This protein binds this small molecule.
Small molecule (SMILES): CC(=O)N[C@H]1[C@H]([C@H](O)[C@H](O)CO)O[C@@](OC[C@H]2O[C@@H](O)[C@H](O)[C@@H](O)[C@H]2O)(C(=O)O)C[C@@H]1O

Sequence of chain 1.C:
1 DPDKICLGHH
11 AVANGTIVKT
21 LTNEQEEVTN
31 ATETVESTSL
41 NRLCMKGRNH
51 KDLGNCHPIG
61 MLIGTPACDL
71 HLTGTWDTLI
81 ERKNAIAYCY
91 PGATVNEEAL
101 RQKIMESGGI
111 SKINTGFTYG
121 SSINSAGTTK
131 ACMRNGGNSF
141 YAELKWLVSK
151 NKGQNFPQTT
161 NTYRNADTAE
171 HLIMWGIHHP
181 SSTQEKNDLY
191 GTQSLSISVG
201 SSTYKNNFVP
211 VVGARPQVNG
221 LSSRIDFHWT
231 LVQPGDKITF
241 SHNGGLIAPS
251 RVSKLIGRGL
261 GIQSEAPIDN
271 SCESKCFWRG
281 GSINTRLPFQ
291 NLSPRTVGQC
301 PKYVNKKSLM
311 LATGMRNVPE

Binding-site contacts:
Ligand atom O8 contacts residue SER223 of chain 1.C at 4.2 Å.
Ligand atom O1A contacts residue THR129 of chain 1.C at 2.9 Å (h-bond).
Ligand atom C8 contacts residue GLU185 of chain 1.C at 4.0 Å.
Ligand atom C4 contacts residue GLY220 of chain 1.C at 4.2 Å.
Ligand atom C11 contacts residue THR128 of chain 1.C at 3.2 Å.
Ligand atom O4 contacts residue GLY220 of chain 1.C at 3.1 Å (h-bond).
Ligand atom O9 contacts residue GLU185 of chain 1.C at 3.0 Å (salt-bridge).
Ligand atom O9 contacts residue HIS178 of chain 1.C at 3.5 Å (h-bond).
Ligand atom C5 contacts residue THR128 of chain 1.C at 3.7 Å.
Ligand atom C1 contacts residue LYS130 of chain 1.C at 3.6 Å.
Ligand atom O1B contacts residue ASN138 of chain 1.C at 3.7 Å.
Ligand atom C11 contacts residue GLY127 of chain 1.C at 3.5 Å.
Ligand atom N5 contacts residue THR128 of chain 1.C at 2.9 Å (h-bond).
Ligand atom O4 contacts residue LEU221 of chain 1.C at 3.9 Å.
Ligand atom O9 contacts residue LEU221 of chain 1.C at 4.2 Å.
Ligand atom O8 contacts residue TYR90 of chain 1.C at 3.3 Å (h-bond).
Ligand atom O1A contacts residue TYR90 of chain 1.C at 4.2 Å.
Ligand atom O1B contacts residue THR129 of chain 1.C at 2.8 Å (h-bond).
Ligand atom O1A contacts residue LYS130 of chain 1.C at 4.2 Å.
Ligand atom O9 contacts residue SER223 of chain 1.C at 2.7 Å (h-bond).
Ligand atom C1 contacts residue THR129 of chain 1.C at 3.1 Å.
Ligand atom C3 contacts residue ASN138 of chain 1.C at 4.0 Å.
Ligand atom C9 contacts residue HIS178 of chain 1.C at 3.8 Å.
Ligand atom C6 contacts residue LEU221 of chain 1.C at 3.9 Å (hydrophobic).
Ligand atom C9 contacts residue TRP146 of chain 1.C at 4.1 Å (hydrophobic).
Ligand atom C10 contacts residue THR128 of chain 1.C at 3.3 Å.
Ligand atom C9 contacts residue SER223 of chain 1.C at 4.1 Å.
Ligand atom O1A contacts residue LEU221 of chain 1.C at 3.3 Å.
Ligand atom O1B contacts residue LYS130 of chain 1.C at 2.5 Å (salt-bridge).
Ligand atom C7 contacts residue TRP146 of chain 1.C at 3.8 Å (hydrophobic).
Ligand atom O8 contacts residue LEU221 of chain 1.C at 3.2 Å.
Ligand atom O7 contacts residue LEU189 of chain 1.C at 3.7 Å.
Ligand atom C4 contacts residue THR128 of chain 1.C at 3.4 Å.
Ligand atom C9 contacts residue TYR90 of chain 1.C at 3.8 Å (hydrophobic).
Ligand atom O4 contacts residue THR128 of chain 1.C at 3.5 Å (h-bond).
Ligand atom C9 contacts residue GLU185 of chain 1.C at 3.0 Å.
Ligand atom C4 contacts residue THR129 of chain 1.C at 4.1 Å.
Ligand atom O9 contacts residue TYR90 of chain 1.C at 2.7 Å (h-bond).
Ligand atom O4 contacts residue ASN138 of chain 1.C at 4.1 Å.
Ligand atom C11 contacts residue TRP146 of chain 1.C at 3.9 Å (hydrophobic).